This protein binds this small molecule.
Small molecule (SMILES): CC[C@@H]([C@H](C)O)n1ncn(-c2ccc(N3CCN(c4ccc(OC[C@@H]5CC[C@@](Cn6cncn6)(c6ccc(F)cc6F)O5)cc4)CC3)cc2)c1=O

Sequence of chain 1.A:
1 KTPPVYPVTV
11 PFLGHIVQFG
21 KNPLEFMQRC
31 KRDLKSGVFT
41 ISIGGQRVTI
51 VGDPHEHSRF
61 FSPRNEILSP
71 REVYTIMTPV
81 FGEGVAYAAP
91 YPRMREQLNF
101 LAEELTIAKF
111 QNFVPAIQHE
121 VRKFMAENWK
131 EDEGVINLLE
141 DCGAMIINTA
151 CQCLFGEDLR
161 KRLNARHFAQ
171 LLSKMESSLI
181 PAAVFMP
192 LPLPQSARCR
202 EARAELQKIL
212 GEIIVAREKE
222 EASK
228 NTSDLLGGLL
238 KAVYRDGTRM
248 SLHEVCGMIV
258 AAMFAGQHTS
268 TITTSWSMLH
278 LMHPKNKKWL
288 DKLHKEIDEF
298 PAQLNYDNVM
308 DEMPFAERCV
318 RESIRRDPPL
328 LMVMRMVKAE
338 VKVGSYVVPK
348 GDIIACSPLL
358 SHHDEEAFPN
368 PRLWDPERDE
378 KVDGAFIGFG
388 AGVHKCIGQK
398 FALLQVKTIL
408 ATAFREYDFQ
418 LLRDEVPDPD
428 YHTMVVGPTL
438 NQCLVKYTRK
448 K

Binding-site contacts:
Ligand atom NBD contacts residue ALA262 of chain 1.A at 3.8 Å.
Ligand atom CAW contacts residue VAL184 of chain 1.A at 3.6 Å (hydrophobic).
Ligand atom NBD contacts residue HEM1 of chain 1.B at 2.0 Å.
Ligand atom CAX contacts residue MET431 of chain 1.A at 3.8 Å (hydrophobic).
Ligand atom CBJ contacts residue HEM1 of chain 1.B at 3.4 Å.
Ligand atom CBJ contacts residue TYR87 of chain 1.A at 3.2 Å (hydrophobic).
Ligand atom OAD contacts residue HIS429 of chain 1.A at 3.7 Å.
Ligand atom CAH contacts residue MET329 of chain 1.A at 3.8 Å (hydrophobic).
Ligand atom FAE contacts residue HEM1 of chain 1.B at 3.6 Å.
Ligand atom FAE contacts residue LEU98 of chain 1.A at 3.3 Å.
Ligand atom CAS contacts residue HEM1 of chain 1.B at 2.9 Å.
Ligand atom CAN contacts residue PRO181 of chain 1.A at 3.7 Å (hydrophobic).
Ligand atom CBM contacts residue PRO181 of chain 1.A at 3.4 Å (hydrophobic).
Ligand atom CAA contacts residue ILE16 of chain 1.A at 3.2 Å (hydrophobic).
Ligand atom CAO contacts residue PRO181 of chain 1.A at 3.7 Å (hydrophobic).
Ligand atom OAC contacts residue ALA182 of chain 1.A at 3.6 Å.
Ligand atom CAJ contacts residue MET331 of chain 1.A at 3.8 Å (hydrophobic).
Ligand atom CAR contacts residue TYR87 of chain 1.A at 3.4 Å (hydrophobic).
Ligand atom CAG contacts residue PHE81 of chain 1.A at 3.7 Å (hydrophobic).
Ligand atom CAT contacts residue HIS429 of chain 1.A at 3.6 Å.
Ligand atom CAU contacts residue ILE16 of chain 1.A at 3.1 Å (hydrophobic).
Ligand atom CAY contacts residue PRO181 of chain 1.A at 3.6 Å (hydrophobic).
Ligand atom CBL contacts residue MET331 of chain 1.A at 3.8 Å (hydrophobic).
Ligand atom CBN contacts residue PRO181 of chain 1.A at 3.8 Å (hydrophobic).
Ligand atom FAF contacts residue PHE81 of chain 1.A at 3.2 Å.
Ligand atom NBE contacts residue ALA262 of chain 1.A at 2.9 Å.
Ligand atom CAQ contacts residue HEM1 of chain 1.B at 3.0 Å.
Ligand atom CAR contacts residue HEM1 of chain 1.B at 3.1 Å.
Ligand atom CAK contacts residue VAL184 of chain 1.A at 3.4 Å (hydrophobic).
Ligand atom CBR contacts residue TYR74 of chain 1.A at 3.8 Å (hydrophobic).
Ligand atom CAL contacts residue PRO181 of chain 1.A at 3.5 Å (hydrophobic).
Ligand atom CBA contacts residue HEM1 of chain 1.B at 3.4 Å.
Ligand atom CAW contacts residue PRO181 of chain 1.A at 3.7 Å (hydrophobic).
Ligand atom CAM contacts residue PRO181 of chain 1.A at 3.5 Å (hydrophobic).
Ligand atom CAJ contacts residue MET329 of chain 1.A at 3.5 Å (hydrophobic).
Ligand atom CAQ contacts residue ALA262 of chain 1.A at 2.8 Å (hydrophobic).
Ligand atom CAY contacts residue PHE185 of chain 1.A at 3.5 Å (hydrophobic).
Ligand atom CAZ contacts residue LEU328 of chain 1.A at 3.7 Å (hydrophobic).
Ligand atom NBV contacts residue ALA262 of chain 1.A at 3.7 Å.
Ligand atom CBB contacts residue TYR74 of chain 1.A at 3.3 Å (hydrophobic).